Sequence of chain 4.A:
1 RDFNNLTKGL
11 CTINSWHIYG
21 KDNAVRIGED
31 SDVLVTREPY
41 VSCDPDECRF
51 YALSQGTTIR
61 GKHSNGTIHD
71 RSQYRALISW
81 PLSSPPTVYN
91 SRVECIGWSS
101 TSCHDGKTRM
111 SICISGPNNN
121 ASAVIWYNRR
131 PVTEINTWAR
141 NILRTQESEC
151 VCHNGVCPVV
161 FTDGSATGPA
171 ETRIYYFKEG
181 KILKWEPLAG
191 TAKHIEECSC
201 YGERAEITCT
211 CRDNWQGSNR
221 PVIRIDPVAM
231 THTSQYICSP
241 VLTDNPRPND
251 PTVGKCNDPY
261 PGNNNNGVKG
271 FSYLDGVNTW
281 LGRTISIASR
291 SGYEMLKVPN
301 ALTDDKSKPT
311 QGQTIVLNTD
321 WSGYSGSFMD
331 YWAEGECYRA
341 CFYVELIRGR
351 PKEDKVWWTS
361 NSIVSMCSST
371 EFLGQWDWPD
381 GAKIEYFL

Binding-site contacts:
Ligand atom C3 contacts residue ARG37 of chain 4.A at 3.7 Å.
Ligand atom C9 contacts residue GLU197 of chain 4.A at 3.9 Å.
Ligand atom C3 contacts residue GLU38 of chain 4.A at 3.5 Å.
Ligand atom C6 contacts residue GLU197 of chain 4.A at 3.8 Å.
Ligand atom C91 contacts residue ARG212 of chain 4.A at 3.8 Å.
Ligand atom O1A contacts residue ARG212 of chain 4.A at 3.6 Å (salt-bridge).
Ligand atom CG contacts residue ALA166 of chain 4.A at 3.7 Å (hydrophobic).
Ligand atom O6 contacts residue TYR324 of chain 4.A at 3.3 Å (h-bond).
Ligand atom C2 contacts residue TYR324 of chain 4.A at 2.9 Å (hydrophobic).
Ligand atom CD2 contacts residue ALA166 of chain 4.A at 3.5 Å (hydrophobic).
Ligand atom C1 contacts residue ARG290 of chain 4.A at 3.4 Å.
Ligand atom CE2 contacts residue GLY164 of chain 4.A at 3.4 Å.
Ligand atom O1B contacts residue TYR324 of chain 4.A at 3.5 Å (h-bond).
Ligand atom C4 contacts residue GLU38 of chain 4.A at 3.5 Å.
Ligand atom CE2 contacts residue ALA166 of chain 4.A at 3.5 Å (hydrophobic).
Ligand atom O1A contacts residue ARG290 of chain 4.A at 2.7 Å (salt-bridge).
Ligand atom CD2 contacts residue ARG144 of chain 4.A at 3.3 Å.
Ligand atom NE contacts residue GLU38 of chain 4.A at 2.8 Å (salt-bridge).
Ligand atom C92 contacts residue GLU196 of chain 4.A at 3.5 Å.
Ligand atom O1A contacts residue TYR324 of chain 4.A at 3.2 Å (h-bond).
Ligand atom O10 contacts residue ARG71 of chain 4.A at 3.0 Å (salt-bridge).
Ligand atom C92 contacts residue ASN214 of chain 4.A at 3.7 Å.
Ligand atom C3 contacts residue ASP70 of chain 4.A at 3.3 Å.
Ligand atom CG contacts residue ILE142 of chain 4.A at 3.8 Å (hydrophobic).
Ligand atom NE contacts residue ASP70 of chain 4.A at 2.7 Å (salt-bridge).
Ligand atom CZ contacts residue ALA166 of chain 4.A at 3.8 Å (hydrophobic).
Ligand atom C91 contacts residue GLU197 of chain 4.A at 3.6 Å.
Ligand atom C4 contacts residue TYR324 of chain 4.A at 3.6 Å (hydrophobic).
Ligand atom C6 contacts residue TYR324 of chain 4.A at 3.6 Å (hydrophobic).
Ligand atom O1B contacts residue ARG37 of chain 4.A at 2.9 Å (salt-bridge).
Ligand atom C92 contacts residue ARG212 of chain 4.A at 3.6 Å.
Ligand atom CZ contacts residue ASN141 of chain 4.A at 3.8 Å.
Ligand atom C3 contacts residue TYR324 of chain 4.A at 3.2 Å (hydrophobic).
Ligand atom C5 contacts residue ASP70 of chain 4.A at 3.6 Å.
Ligand atom CD1 contacts residue ILE142 of chain 4.A at 3.8 Å (hydrophobic).
Ligand atom C1 contacts residue TYR324 of chain 4.A at 3.0 Å (hydrophobic).
Ligand atom O10 contacts residue ASP70 of chain 4.A at 3.4 Å.
Ligand atom C4 contacts residue ASP70 of chain 4.A at 3.4 Å.
Ligand atom CE2 contacts residue ASN141 of chain 4.A at 3.5 Å.
Ligand atom O1B contacts residue ARG290 of chain 4.A at 2.8 Å (salt-bridge).

This protein binds this small molecule.
Small molecule (SMILES): CCCN(CCc1ccccc1)C(=O)[C@@H]1OC(C(=O)O)=C[C@H](N)[C@H]1NC(C)=O